Binding-site contacts:
Ligand atom C17 contacts residue PHE268 of chain 1.A at 3.3 Å (hydrophobic).
Ligand atom O14 contacts residue TYR467 of chain 1.A at 2.7 Å (h-bond).
Ligand atom C17 contacts residue ASP336 of chain 1.A at 3.1 Å.
Ligand atom S12 contacts residue THR361 of chain 1.A at 3.9 Å.
Ligand atom C16 contacts residue TYR467 of chain 1.A at 3.3 Å (hydrophobic).
Ligand atom O23 contacts residue LEU409 of chain 1.A at 3.3 Å.
Ligand atom C20 contacts residue MET420 of chain 1.A at 3.8 Å (hydrophobic).
Ligand atom O14 contacts residue TYR384 of chain 1.A at 2.6 Å (h-bond).
Ligand atom C4 contacts residue GLN385 of chain 1.A at 3.9 Å.
Ligand atom N15 contacts residue ASP336 of chain 1.A at 2.6 Å (salt-bridge).
Ligand atom C11 contacts residue ASP336 of chain 1.A at 3.4 Å.
Ligand atom N9 contacts residue ASP336 of chain 1.A at 3.7 Å.
Ligand atom N22 contacts residue SO41 of chain 1.C at 3.5 Å (h-bond).
Ligand atom C20 contacts residue TYR384 of chain 1.A at 3.9 Å (hydrophobic).
Ligand atom C16 contacts residue ASP336 of chain 1.A at 3.3 Å.
Ligand atom C11 contacts residue THR361 of chain 1.A at 3.8 Å.
Ligand atom C21 contacts residue TYR384 of chain 1.A at 3.5 Å (hydrophobic).
Ligand atom C3 contacts residue TRP337 of chain 1.A at 3.9 Å (hydrophobic).
Ligand atom C13 contacts residue TYR467 of chain 1.A at 3.2 Å (hydrophobic).
Ligand atom O23 contacts residue TRP526 of chain 1.A at 3.4 Å.
Ligand atom N22 contacts residue LEU409 of chain 1.A at 3.8 Å.
Ligand atom O24 contacts residue LEU409 of chain 1.A at 3.6 Å.
Ligand atom C5 contacts residue GLN385 of chain 1.A at 3.6 Å.
Ligand atom C13 contacts residue ASP336 of chain 1.A at 3.6 Å.
Ligand atom C8 contacts residue GLN385 of chain 1.A at 3.6 Å.
Ligand atom C11 contacts residue TRP337 of chain 1.A at 3.6 Å (hydrophobic).
Ligand atom O24 contacts residue SO41 of chain 1.C at 3.5 Å (h-bond).
Ligand atom C10 contacts residue ASP336 of chain 1.A at 3.2 Å.
Ligand atom C18 contacts residue PHE268 of chain 1.A at 3.0 Å (hydrophobic).
Ligand atom O24 contacts residue MET420 of chain 1.A at 3.3 Å.
Ligand atom C6 contacts residue GLN385 of chain 1.A at 3.9 Å.
Ligand atom C21 contacts residue TYR467 of chain 1.A at 3.6 Å (hydrophobic).
Ligand atom N15 contacts residue TYR467 of chain 1.A at 3.6 Å (h-bond).
Ligand atom C19 contacts residue SO41 of chain 1.C at 3.8 Å.
Ligand atom C17 contacts residue TYR467 of chain 1.A at 3.7 Å (hydrophobic).
Ligand atom C8 contacts residue TYR384 of chain 1.A at 3.9 Å (hydrophobic).
Ligand atom C13 contacts residue TYR384 of chain 1.A at 3.3 Å (hydrophobic).
Ligand atom C17 contacts residue HIS525 of chain 1.A at 3.6 Å.
Ligand atom O23 contacts residue SO41 of chain 1.C at 3.8 Å.
Ligand atom C10 contacts residue TRP337 of chain 1.A at 3.5 Å (hydrophobic).

Sequence of chain 1.A:
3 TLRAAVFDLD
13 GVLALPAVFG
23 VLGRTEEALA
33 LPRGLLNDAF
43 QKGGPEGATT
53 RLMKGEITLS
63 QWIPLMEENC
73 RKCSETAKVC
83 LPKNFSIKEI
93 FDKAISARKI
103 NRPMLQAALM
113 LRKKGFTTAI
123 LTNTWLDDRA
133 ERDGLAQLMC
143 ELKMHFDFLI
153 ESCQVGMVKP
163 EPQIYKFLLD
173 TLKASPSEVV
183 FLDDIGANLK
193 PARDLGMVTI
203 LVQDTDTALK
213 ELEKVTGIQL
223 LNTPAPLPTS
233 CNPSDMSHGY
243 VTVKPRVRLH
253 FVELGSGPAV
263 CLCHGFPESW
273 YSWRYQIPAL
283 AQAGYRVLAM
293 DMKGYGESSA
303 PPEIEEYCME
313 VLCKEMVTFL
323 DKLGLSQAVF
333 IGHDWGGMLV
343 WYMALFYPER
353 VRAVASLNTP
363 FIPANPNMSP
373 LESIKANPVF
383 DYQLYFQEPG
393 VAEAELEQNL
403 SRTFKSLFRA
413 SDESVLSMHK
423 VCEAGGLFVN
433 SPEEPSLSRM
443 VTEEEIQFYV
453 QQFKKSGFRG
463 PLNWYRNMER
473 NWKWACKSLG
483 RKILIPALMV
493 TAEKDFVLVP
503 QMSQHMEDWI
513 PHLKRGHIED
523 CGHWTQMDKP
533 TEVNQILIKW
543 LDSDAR

This protein binds this small molecule.
Small molecule (SMILES): O=C(Nc1ccc([N+](=O)[O-])cc1)N1CCS[C@@H](c2ccccc2)C1